A small-molecule ligand and the protein it binds are described below.
Small molecule (SMILES): O[C@@H]1[C@@H](O)[C@H](O)OC[C@H]1O

Sequence of chain 1.A:
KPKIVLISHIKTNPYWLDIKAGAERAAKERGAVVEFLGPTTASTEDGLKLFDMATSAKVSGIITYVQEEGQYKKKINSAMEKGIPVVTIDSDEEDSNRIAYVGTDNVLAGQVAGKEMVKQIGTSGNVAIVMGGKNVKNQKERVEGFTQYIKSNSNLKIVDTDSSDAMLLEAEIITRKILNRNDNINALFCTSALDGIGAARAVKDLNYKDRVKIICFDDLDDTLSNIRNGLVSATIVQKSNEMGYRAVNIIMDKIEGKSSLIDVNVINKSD

Binding-site contacts:
Ligand atom O1 contacts residue ARG169 of chain 1.A at 2.6 Å (salt-bridge).
Ligand atom C5 contacts residue TYR42 of chain 1.A at 4.2 Å (hydrophobic).
Ligand atom O3 contacts residue ASN165 of chain 1.A at 3.4 Å (h-bond).
Ligand atom O1 contacts residue THR218 of chain 1.A at 4.0 Å.
Ligand atom O1 contacts residue GLN265 of chain 1.A at 3.0 Å (h-bond).
Ligand atom C2 contacts residue ASP117 of chain 1.A at 3.6 Å.
Ligand atom O4 contacts residue TRP43 of chain 1.A at 2.7 Å (h-bond).
Ligand atom O2 contacts residue ASP117 of chain 1.A at 2.5 Å (salt-bridge).
Ligand atom O2 contacts residue ARG169 of chain 1.A at 3.4 Å (salt-bridge).
Ligand atom C4 contacts residue HIS36 of chain 1.A at 3.7 Å.
Ligand atom C5 contacts residue ALA220 of chain 1.A at 3.8 Å (hydrophobic).
Ligand atom C3 contacts residue ASP117 of chain 1.A at 3.4 Å.
Ligand atom C2 contacts residue GLN265 of chain 1.A at 4.1 Å.
Ligand atom O2 contacts residue TYR42 of chain 1.A at 3.8 Å.
Ligand atom O1 contacts residue ASP245 of chain 1.A at 2.5 Å (salt-bridge).
Ligand atom O4 contacts residue HIS36 of chain 1.A at 2.9 Å (h-bond).
Ligand atom C2 contacts residue TYR42 of chain 1.A at 4.2 Å (hydrophobic).
Ligand atom O3 contacts residue TYR92 of chain 1.A at 3.6 Å.
Ligand atom O5 contacts residue ASP245 of chain 1.A at 3.6 Å (salt-bridge).
Ligand atom C1 contacts residue TYR42 of chain 1.A at 4.2 Å (hydrophobic).
Ligand atom C5 contacts residue SER219 of chain 1.A at 4.1 Å.
Ligand atom C3 contacts residue TRP43 of chain 1.A at 3.8 Å (hydrophobic).
Ligand atom C1 contacts residue ALA220 of chain 1.A at 3.9 Å (hydrophobic).
Ligand atom O1 contacts residue ALA220 of chain 1.A at 3.8 Å.
Ligand atom C2 contacts residue ARG169 of chain 1.A at 3.6 Å.
Ligand atom O1 contacts residue SER219 of chain 1.A at 3.9 Å.
Ligand atom O3 contacts residue ASP117 of chain 1.A at 2.6 Å (salt-bridge).
Ligand atom C3 contacts residue TYR42 of chain 1.A at 4.0 Å (hydrophobic).
Ligand atom C1 contacts residue GLN265 of chain 1.A at 3.7 Å.
Ligand atom C1 contacts residue ARG169 of chain 1.A at 3.6 Å.
Ligand atom O3 contacts residue TRP43 of chain 1.A at 4.1 Å.
Ligand atom O5 contacts residue SER219 of chain 1.A at 3.4 Å.
Ligand atom O2 contacts residue ASN165 of chain 1.A at 3.6 Å (h-bond).
Ligand atom C2 contacts residue ASN165 of chain 1.A at 4.0 Å.
Ligand atom C4 contacts residue TRP43 of chain 1.A at 3.8 Å (hydrophobic).
Ligand atom C1 contacts residue ASP245 of chain 1.A at 3.2 Å.
Ligand atom O5 contacts residue ALA220 of chain 1.A at 2.9 Å (h-bond).
Ligand atom C5 contacts residue ASN40 of chain 1.A at 4.1 Å.
Ligand atom O3 contacts residue HIS36 of chain 1.A at 4.0 Å.
Ligand atom O2 contacts residue GLN265 of chain 1.A at 3.2 Å (h-bond).